Sequence of chain 1.T:
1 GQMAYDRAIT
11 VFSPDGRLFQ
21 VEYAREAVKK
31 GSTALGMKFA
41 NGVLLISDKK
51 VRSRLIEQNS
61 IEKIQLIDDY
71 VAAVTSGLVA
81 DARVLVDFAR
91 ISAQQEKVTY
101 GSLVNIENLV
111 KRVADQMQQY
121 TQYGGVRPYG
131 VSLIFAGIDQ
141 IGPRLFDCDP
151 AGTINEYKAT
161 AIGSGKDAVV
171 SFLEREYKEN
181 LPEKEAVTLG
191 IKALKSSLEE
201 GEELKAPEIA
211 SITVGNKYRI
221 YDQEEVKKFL

Binding-site contacts:
Ligand atom C17 contacts residue VAL21 of chain 1.S at 3.8 Å (hydrophobic).
Ligand atom O6 contacts residue LYS63 of chain 1.T at 3.3 Å (salt-bridge).
Ligand atom C11 contacts residue LEU78 of chain 1.T at 3.7 Å (hydrophobic).
Ligand atom C9 contacts residue LYS30 of chain 1.T at 3.9 Å.
Ligand atom O2 contacts residue ARG17 of chain 1.S at 3.6 Å.
Ligand atom C14 contacts residue ARG25 of chain 1.S at 3.2 Å.
Ligand atom C20 contacts residue LYS63 of chain 1.T at 3.5 Å.
Ligand atom O5 contacts residue GLY31 of chain 1.T at 3.4 Å.
Ligand atom O1 contacts residue VAL79 of chain 1.T at 3.7 Å.
Ligand atom O5 contacts residue LYS63 of chain 1.T at 3.1 Å (salt-bridge).
Ligand atom C19 contacts residue ARG25 of chain 1.S at 3.6 Å.
Ligand atom C16 contacts residue ARG25 of chain 1.S at 3.1 Å.
Ligand atom O5 contacts residue SER76 of chain 1.T at 3.2 Å.
Ligand atom C10 contacts residue LEU78 of chain 1.T at 3.2 Å (hydrophobic).
Ligand atom C1 contacts residue VAL79 of chain 1.T at 3.5 Å (hydrophobic).
Ligand atom C9 contacts residue GLY16 of chain 1.S at 3.6 Å.
Ligand atom C2 contacts residue VAL79 of chain 1.T at 3.8 Å (hydrophobic).
Ligand atom C20 contacts residue GLY31 of chain 1.T at 3.5 Å.
Ligand atom C17 contacts residue ARG25 of chain 1.S at 3.5 Å.
Ligand atom C10 contacts residue ALA27 of chain 1.T at 3.7 Å (hydrophobic).
Ligand atom O2 contacts residue GLY16 of chain 1.S at 2.7 Å (h-bond).
Ligand atom C9 contacts residue LEU78 of chain 1.T at 3.7 Å (hydrophobic).
Ligand atom C2 contacts residue GLY77 of chain 1.T at 3.3 Å.
Ligand atom C3 contacts residue GLY77 of chain 1.T at 3.6 Å.
Ligand atom C11 contacts residue ALA27 of chain 1.T at 3.5 Å (hydrophobic).
Ligand atom O6 contacts residue GLY31 of chain 1.T at 3.5 Å.
Ligand atom N1 contacts residue GLY77 of chain 1.T at 3.1 Å (h-bond).
Ligand atom C3 contacts residue VAL79 of chain 1.T at 3.7 Å (hydrophobic).
Ligand atom C16 contacts residue ALA151 of chain 1.S at 3.6 Å (hydrophobic).
Ligand atom O5 contacts residue GLY77 of chain 1.T at 3.1 Å (h-bond).
Ligand atom C20 contacts residue SER32 of chain 1.T at 3.3 Å.
Ligand atom C18 contacts residue ARG25 of chain 1.S at 3.7 Å.
Ligand atom C10 contacts residue GLY16 of chain 1.S at 3.8 Å.
Ligand atom O6 contacts residue SER32 of chain 1.T at 2.5 Å (h-bond).
Ligand atom C4 contacts residue GLY77 of chain 1.T at 3.3 Å.
Ligand atom O5 contacts residue SER32 of chain 1.T at 3.5 Å (h-bond).
Ligand atom O3 contacts residue LEU78 of chain 1.T at 3.3 Å.
Ligand atom C13 contacts residue ARG25 of chain 1.S at 3.7 Å.
Ligand atom C15 contacts residue ARG25 of chain 1.S at 3.0 Å.
Ligand atom O3 contacts residue VAL79 of chain 1.T at 3.0 Å (h-bond).

The protein below binds the small molecule below.
Small molecule (SMILES): C[C@@H](NC(=O)[C@H](Cc1ccc(O)cc1)NC(=O)OCc1ccccc1)C(=O)O

Sequence of chain 1.S:
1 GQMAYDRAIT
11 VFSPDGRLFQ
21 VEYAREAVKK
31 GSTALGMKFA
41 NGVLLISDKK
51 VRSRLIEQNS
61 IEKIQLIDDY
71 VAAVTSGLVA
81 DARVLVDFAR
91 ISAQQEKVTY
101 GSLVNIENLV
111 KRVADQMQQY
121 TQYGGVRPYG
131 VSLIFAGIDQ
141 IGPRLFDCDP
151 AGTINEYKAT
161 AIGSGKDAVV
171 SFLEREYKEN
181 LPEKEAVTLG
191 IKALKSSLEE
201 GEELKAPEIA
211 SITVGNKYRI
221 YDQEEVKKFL